Sequence of chain 1.B:
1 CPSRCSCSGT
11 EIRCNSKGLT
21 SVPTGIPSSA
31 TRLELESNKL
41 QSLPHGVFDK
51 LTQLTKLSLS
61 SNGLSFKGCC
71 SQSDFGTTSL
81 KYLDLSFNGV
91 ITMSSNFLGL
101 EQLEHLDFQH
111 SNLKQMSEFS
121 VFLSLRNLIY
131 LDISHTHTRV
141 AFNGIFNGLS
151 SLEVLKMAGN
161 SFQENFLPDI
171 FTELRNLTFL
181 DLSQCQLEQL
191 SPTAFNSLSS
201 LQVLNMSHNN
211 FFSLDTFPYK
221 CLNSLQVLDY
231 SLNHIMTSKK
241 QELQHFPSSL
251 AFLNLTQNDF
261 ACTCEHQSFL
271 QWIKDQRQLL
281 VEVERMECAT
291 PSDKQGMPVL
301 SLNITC

Binding-site contacts:
Ligand atom C6 contacts residue VAL281 of chain 1.B at 4.2 Å (hydrophobic).
Ligand atom O5 contacts residue NAG1 of chain 1.J at 3.6 Å (h-bond).
Ligand atom C8 contacts residue SER207 of chain 1.B at 3.7 Å.
Ligand atom C1 contacts residue NAG1 of chain 1.J at 4.1 Å.
Ligand atom C8 contacts residue ASP229 of chain 1.B at 4.0 Å.
Ligand atom C7 contacts residue ASP229 of chain 1.B at 3.8 Å.
Ligand atom C3 contacts residue ASN254 of chain 1.B at 3.8 Å.
Ligand atom N2 contacts residue NAG1 of chain 1.J at 4.1 Å.
Ligand atom C8 contacts residue PHE252 of chain 1.B at 3.7 Å (hydrophobic).
Ligand atom O6 contacts residue NAG2 of chain 1.J at 4.2 Å.
Ligand atom C7 contacts residue ASN254 of chain 1.B at 3.6 Å.
Ligand atom O6 contacts residue VAL281 of chain 1.B at 3.9 Å.
Ligand atom O6 contacts residue NAG1 of chain 1.J at 3.1 Å (h-bond).
Ligand atom C6 contacts residue NAG1 of chain 1.J at 3.3 Å.
Ligand atom O5 contacts residue VAL281 of chain 1.B at 3.5 Å.
Ligand atom C1 contacts residue VAL281 of chain 1.B at 4.2 Å (hydrophobic).
Ligand atom C8 contacts residue NAG1 of chain 1.J at 3.6 Å.
Ligand atom C5 contacts residue NAG1 of chain 1.J at 4.0 Å.
Ligand atom O3 contacts residue NAG1 of chain 1.J at 3.0 Å (h-bond).
Ligand atom O5 contacts residue ASN254 of chain 1.B at 2.4 Å (h-bond).
Ligand atom C7 contacts residue SER231 of chain 1.B at 3.7 Å.
Ligand atom C4 contacts residue NAG1 of chain 1.J at 4.1 Å.
Ligand atom N2 contacts residue ASN254 of chain 1.B at 2.9 Å (h-bond).
Ligand atom N2 contacts residue ASP229 of chain 1.B at 2.8 Å (salt-bridge).
Ligand atom C8 contacts residue SER231 of chain 1.B at 3.3 Å.
Ligand atom N2 contacts residue SER231 of chain 1.B at 3.7 Å.
Ligand atom C1 contacts residue ASP229 of chain 1.B at 3.6 Å.
Ligand atom C8 contacts residue NAG2 of chain 1.J at 3.9 Å.
Ligand atom C3 contacts residue NAG1 of chain 1.J at 3.7 Å.
Ligand atom C7 contacts residue NAG1 of chain 1.J at 4.2 Å.
Ligand atom O7 contacts residue VAL227 of chain 1.B at 3.5 Å.
Ligand atom C2 contacts residue ASN254 of chain 1.B at 2.4 Å.
Ligand atom C1 contacts residue ASN254 of chain 1.B at 1.4 Å.
Ligand atom O4 contacts residue NAG1 of chain 1.J at 3.3 Å.
Ligand atom C6 contacts residue NAG2 of chain 1.J at 3.8 Å.
Ligand atom C4 contacts residue ASN254 of chain 1.B at 4.2 Å.
Ligand atom O7 contacts residue ASN254 of chain 1.B at 3.8 Å.
Ligand atom C3 contacts residue ASP229 of chain 1.B at 3.6 Å.
Ligand atom C5 contacts residue ASN254 of chain 1.B at 3.7 Å.
Ligand atom C2 contacts residue ASP229 of chain 1.B at 3.5 Å.

This small molecule binds to this protein.
Small molecule (SMILES): CC(=O)N[C@H]1[C@H](O[C@H]2[C@H](O)[C@@H](NC(C)=O)CO[C@@H]2CO)O[C@H](CO)[C@@H](O[C@@H]2O[C@H](CO)[C@@H](O)[C@H](O)[C@@H]2O)[C@@H]1O